Sequence of chain 1.M:
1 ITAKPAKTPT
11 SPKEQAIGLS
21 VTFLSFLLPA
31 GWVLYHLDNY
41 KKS

Sequence of chain 1.L:
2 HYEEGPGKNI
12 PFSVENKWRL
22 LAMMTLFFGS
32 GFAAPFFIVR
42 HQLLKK

The protein below binds the small molecule below.
Small molecule (SMILES): CCCCCCCCCCO[C@@H]1O[C@H](CO)[C@@H](O[C@H]2O[C@H](CO)[C@@H](O)[C@H](O)[C@H]2O)[C@H](O)[C@H]1O

Binding-site contacts:
Ligand atom C43 contacts residue LEU34 of chain 1.M at 3.8 Å (hydrophobic).
Ligand atom O16 contacts residue GLY31 of chain 1.M at 3.7 Å.
Ligand atom C37 contacts residue ALA30 of chain 1.M at 4.0 Å (hydrophobic).
Ligand atom C25 contacts residue TRP98 of chain 1.D at 3.8 Å (hydrophobic).
Ligand atom C6 contacts residue TRP98 of chain 1.D at 4.0 Å (hydrophobic).
Ligand atom O61 contacts residue TRP98 of chain 1.D at 2.9 Å (h-bond).
Ligand atom O16 contacts residue LEU27 of chain 1.M at 4.0 Å.
Ligand atom C28 contacts residue LEU27 of chain 1.M at 3.8 Å (hydrophobic).
Ligand atom C5 contacts residue TYR35 of chain 1.M at 3.8 Å (hydrophobic).
Ligand atom C11 contacts residue TYR35 of chain 1.M at 4.0 Å (hydrophobic).
Ligand atom C1 contacts residue LEU28 of chain 1.M at 3.9 Å (hydrophobic).
Ligand atom O1 contacts residue TYR35 of chain 1.M at 3.2 Å.
Ligand atom C57 contacts residue TRP98 of chain 1.D at 3.5 Å (hydrophobic).
Ligand atom C19 contacts residue LEU27 of chain 1.M at 3.6 Å (hydrophobic).
Ligand atom O6 contacts residue TYR35 of chain 1.M at 3.5 Å (h-bond).
Ligand atom C1 contacts residue GLY31 of chain 1.M at 3.8 Å.
Ligand atom C31 contacts residue TRP98 of chain 1.D at 3.7 Å (hydrophobic).
Ligand atom C34 contacts residue PHE459 of chain 1.A at 3.8 Å (hydrophobic).
Ligand atom O49 contacts residue TRP32 of chain 1.M at 3.5 Å (h-bond).
Ligand atom C25 contacts residue LEU95 of chain 1.D at 3.9 Å (hydrophobic).
Ligand atom C1 contacts residue TRP32 of chain 1.M at 3.6 Å (hydrophobic).
Ligand atom O3 contacts residue HIS36 of chain 1.M at 3.4 Å.
Ligand atom C34 contacts residue LEU27 of chain 1.M at 4.0 Å (hydrophobic).
Ligand atom O16 contacts residue TRP98 of chain 1.D at 3.8 Å.
Ligand atom O55 contacts residue TRP32 of chain 1.M at 3.2 Å.
Ligand atom O49 contacts residue GLY31 of chain 1.M at 4.0 Å.
Ligand atom O49 contacts residue LEU28 of chain 1.M at 2.8 Å (h-bond).
Ligand atom C43 contacts residue PHE37 of chain 1.L at 3.9 Å (hydrophobic).
Ligand atom O3 contacts residue TRP32 of chain 1.M at 4.0 Å.
Ligand atom C22 contacts residue TRP98 of chain 1.D at 3.4 Å (hydrophobic).
Ligand atom O61 contacts residue TYR102 of chain 1.D at 3.8 Å.
Ligand atom C40 contacts residue LEU462 of chain 1.A at 4.0 Å (hydrophobic).
Ligand atom C37 contacts residue LEU34 of chain 1.M at 3.9 Å (hydrophobic).
Ligand atom O16 contacts residue LEU28 of chain 1.M at 4.0 Å.
Ligand atom C43 contacts residue LEU35 of chain 1.A at 4.0 Å (hydrophobic).
Ligand atom C28 contacts residue TRP98 of chain 1.D at 4.0 Å (hydrophobic).
Ligand atom C10 contacts residue TYR35 of chain 1.M at 3.5 Å (hydrophobic).
Ligand atom O5 contacts residue TRP98 of chain 1.D at 3.2 Å.
Ligand atom O6 contacts residue TYR102 of chain 1.D at 4.0 Å.
Ligand atom C18 contacts residue LEU28 of chain 1.M at 3.8 Å (hydrophobic).

Sequence of chain 1.D:
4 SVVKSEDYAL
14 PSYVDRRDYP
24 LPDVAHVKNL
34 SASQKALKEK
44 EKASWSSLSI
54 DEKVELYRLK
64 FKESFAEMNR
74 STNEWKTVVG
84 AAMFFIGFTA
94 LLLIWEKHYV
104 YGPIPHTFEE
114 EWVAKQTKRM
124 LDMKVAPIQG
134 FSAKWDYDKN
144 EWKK

Sequence of chain 1.A:
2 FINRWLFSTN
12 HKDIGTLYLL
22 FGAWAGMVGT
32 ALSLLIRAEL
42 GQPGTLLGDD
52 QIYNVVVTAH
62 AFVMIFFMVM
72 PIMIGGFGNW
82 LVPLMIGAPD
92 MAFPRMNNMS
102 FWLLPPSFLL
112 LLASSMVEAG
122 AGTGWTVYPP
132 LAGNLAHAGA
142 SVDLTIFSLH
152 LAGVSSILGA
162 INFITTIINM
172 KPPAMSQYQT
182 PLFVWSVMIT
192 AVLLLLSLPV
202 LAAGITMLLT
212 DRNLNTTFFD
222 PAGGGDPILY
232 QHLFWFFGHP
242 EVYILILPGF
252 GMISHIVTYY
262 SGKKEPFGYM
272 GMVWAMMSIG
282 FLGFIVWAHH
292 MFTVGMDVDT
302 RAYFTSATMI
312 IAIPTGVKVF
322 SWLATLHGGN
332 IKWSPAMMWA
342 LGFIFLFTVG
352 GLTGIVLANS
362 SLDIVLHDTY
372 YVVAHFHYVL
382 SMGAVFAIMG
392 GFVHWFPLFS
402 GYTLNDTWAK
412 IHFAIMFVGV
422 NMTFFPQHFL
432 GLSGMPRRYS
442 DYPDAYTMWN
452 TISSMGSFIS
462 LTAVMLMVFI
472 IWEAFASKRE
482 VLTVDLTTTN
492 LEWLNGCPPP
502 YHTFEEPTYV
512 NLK